Sequence of chain 2.A:
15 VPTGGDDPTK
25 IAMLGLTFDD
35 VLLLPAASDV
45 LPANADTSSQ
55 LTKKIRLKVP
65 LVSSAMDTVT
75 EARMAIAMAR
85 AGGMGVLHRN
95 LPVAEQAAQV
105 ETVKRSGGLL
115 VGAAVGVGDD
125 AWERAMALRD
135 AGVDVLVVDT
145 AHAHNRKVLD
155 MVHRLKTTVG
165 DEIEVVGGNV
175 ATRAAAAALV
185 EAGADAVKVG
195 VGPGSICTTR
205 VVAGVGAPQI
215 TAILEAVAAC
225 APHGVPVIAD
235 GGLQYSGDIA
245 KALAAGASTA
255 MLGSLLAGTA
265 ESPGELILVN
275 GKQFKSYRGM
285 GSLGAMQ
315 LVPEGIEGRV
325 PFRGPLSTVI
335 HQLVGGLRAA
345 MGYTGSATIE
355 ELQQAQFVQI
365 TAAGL

A small-molecule ligand and the protein it binds are described below.
Small molecule (SMILES): O=C(c1cccc([N+](=O)O)c1)N1CCN(S(=O)(=O)c2cccc3cnccc23)CC1

Sequence of chain 4.A:
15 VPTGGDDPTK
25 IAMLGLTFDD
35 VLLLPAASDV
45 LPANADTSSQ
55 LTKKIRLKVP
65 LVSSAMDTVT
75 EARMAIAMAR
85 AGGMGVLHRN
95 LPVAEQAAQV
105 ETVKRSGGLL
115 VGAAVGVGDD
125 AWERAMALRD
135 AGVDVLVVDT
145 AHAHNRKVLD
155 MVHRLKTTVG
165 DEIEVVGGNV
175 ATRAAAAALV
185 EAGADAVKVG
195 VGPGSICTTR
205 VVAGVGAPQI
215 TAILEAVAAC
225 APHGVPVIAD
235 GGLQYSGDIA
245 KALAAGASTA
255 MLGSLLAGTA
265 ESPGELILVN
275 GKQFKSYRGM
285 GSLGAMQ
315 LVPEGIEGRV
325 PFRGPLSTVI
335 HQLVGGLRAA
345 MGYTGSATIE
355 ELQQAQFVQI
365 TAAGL

Binding-site contacts:
Ligand atom O01 contacts residue GLY346 of chain 4.A at 2.7 Å.
Ligand atom C07 contacts residue GLU318 of chain 2.A at 3.2 Å.
Ligand atom C26 contacts residue GLY194 of chain 2.A at 3.4 Å.
Ligand atom C23 contacts residue IMP1 of chain 2.B at 3.1 Å.
Ligand atom C05 contacts residue ALA343 of chain 4.A at 3.5 Å (hydrophobic).
Ligand atom C24 contacts residue TYR347 of chain 4.A at 3.8 Å (hydrophobic).
Ligand atom C16 contacts residue TYR347 of chain 4.A at 3.7 Å (hydrophobic).
Ligand atom O19 contacts residue GLU318 of chain 2.A at 3.8 Å.
Ligand atom O01 contacts residue TYR347 of chain 4.A at 3.0 Å (h-bond).
Ligand atom N25 contacts residue GLY196 of chain 2.A at 3.1 Å (h-bond).
Ligand atom C24 contacts residue THR203 of chain 2.A at 3.2 Å.
Ligand atom C23 contacts residue THR203 of chain 2.A at 3.5 Å.
Ligand atom O03 contacts residue HIS146 of chain 2.A at 3.0 Å.
Ligand atom O20 contacts residue MET284 of chain 2.A at 3.5 Å.
Ligand atom C21 contacts residue IMP1 of chain 2.B at 3.6 Å.
Ligand atom C24 contacts residue IMP1 of chain 2.B at 3.6 Å.
Ligand atom C06 contacts residue TYR347 of chain 4.A at 3.8 Å (hydrophobic).
Ligand atom C24 contacts residue GLY196 of chain 2.A at 3.8 Å.
Ligand atom O19 contacts residue IMP1 of chain 2.B at 2.7 Å (h-bond).
Ligand atom C06 contacts residue GLU318 of chain 2.A at 3.5 Å.
Ligand atom C05 contacts residue TYR347 of chain 4.A at 3.6 Å (hydrophobic).
Ligand atom C22 contacts residue ALA145 of chain 2.A at 3.6 Å (hydrophobic).
Ligand atom O19 contacts residue GLY285 of chain 2.A at 3.8 Å.
Ligand atom O20 contacts residue GLY285 of chain 2.A at 3.1 Å (h-bond).
Ligand atom O01 contacts residue HIS146 of chain 2.A at 3.6 Å (h-bond).
Ligand atom C30 contacts residue IMP1 of chain 2.B at 3.8 Å.
Ligand atom C06 contacts residue PRO46 of chain 4.A at 3.5 Å (hydrophobic).
Ligand atom C22 contacts residue IMP1 of chain 2.B at 3.2 Å.
Ligand atom S18 contacts residue IMP1 of chain 2.B at 3.7 Å.
Ligand atom C17 contacts residue GLU318 of chain 2.A at 3.4 Å.
Ligand atom C28 contacts residue IMP1 of chain 2.B at 3.4 Å.
Ligand atom C29 contacts residue IMP1 of chain 2.B at 3.8 Å.
Ligand atom C27 contacts residue IMP1 of chain 2.B at 3.5 Å.
Ligand atom N15 contacts residue ALA145 of chain 2.A at 3.8 Å.
Ligand atom O20 contacts residue IMP1 of chain 2.B at 3.6 Å.
Ligand atom C06 contacts residue ALA343 of chain 4.A at 3.7 Å (hydrophobic).
Ligand atom C16 contacts residue GLU318 of chain 2.A at 3.5 Å.
Ligand atom C05 contacts residue PRO46 of chain 4.A at 3.6 Å (hydrophobic).
Ligand atom C23 contacts residue ALA145 of chain 2.A at 3.8 Å (hydrophobic).
Ligand atom N25 contacts residue VAL195 of chain 2.A at 3.6 Å.